A protein and the small-molecule ligand that binds it are described below.
Small molecule (SMILES): CC(=O)N[C@H]1[C@H](O[C@H]2[C@H](O)[C@@H](NC(C)=O)CO[C@@H]2CO)O[C@H](CO)[C@@H](O[C@@H]2O[C@H](CO[C@H]3O[C@H](CO[C@H]4O[C@H](CO)[C@@H](O)[C@H](O)[C@@H]4O)[C@@H](O)[C@H](O[C@H]4O[C@H](CO)[C@@H](O)[C@H](O)[C@@H]4O)[C@@H]3O)[C@@H](O)[C@H](O[C@H]3O[C@H](CO)[C@@H](O)[C@H](O)[C@@H]3O[C@H]3O[C@H](CO)[C@@H](O)[C@H](O)[C@@H]3O[C@H]3O[C@H](CO)[C@@H](O)[C@H](O)[C@@H]3O)[C@@H]2O)[C@@H]1O

Sequence of chain 2.A:
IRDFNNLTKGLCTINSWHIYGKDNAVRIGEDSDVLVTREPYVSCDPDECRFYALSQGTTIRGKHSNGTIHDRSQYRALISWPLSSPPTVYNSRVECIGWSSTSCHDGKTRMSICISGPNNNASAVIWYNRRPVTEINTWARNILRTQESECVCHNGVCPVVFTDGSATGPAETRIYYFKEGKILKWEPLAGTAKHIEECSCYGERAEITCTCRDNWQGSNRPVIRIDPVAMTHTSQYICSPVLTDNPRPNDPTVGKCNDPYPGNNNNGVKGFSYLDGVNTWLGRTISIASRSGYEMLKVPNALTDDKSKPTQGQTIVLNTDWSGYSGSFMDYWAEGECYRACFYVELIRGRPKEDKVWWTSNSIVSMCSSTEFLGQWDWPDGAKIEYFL

Sequence of chain 3.A:
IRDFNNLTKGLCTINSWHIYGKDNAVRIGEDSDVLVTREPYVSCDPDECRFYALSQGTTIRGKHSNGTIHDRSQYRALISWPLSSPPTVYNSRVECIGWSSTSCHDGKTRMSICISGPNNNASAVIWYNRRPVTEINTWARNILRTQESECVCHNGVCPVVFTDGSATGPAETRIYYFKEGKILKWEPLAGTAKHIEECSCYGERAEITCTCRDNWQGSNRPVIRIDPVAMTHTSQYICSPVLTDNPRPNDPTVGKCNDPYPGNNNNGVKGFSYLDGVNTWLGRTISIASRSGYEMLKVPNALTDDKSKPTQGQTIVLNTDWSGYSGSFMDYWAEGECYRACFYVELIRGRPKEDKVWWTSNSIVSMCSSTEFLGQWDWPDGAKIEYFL

Binding-site contacts:
Ligand atom C5 contacts residue ASN121 of chain 3.A at 3.6 Å.
Ligand atom O5 contacts residue GLY375 of chain 2.A at 3.4 Å.
Ligand atom O4 contacts residue ARG248 of chain 2.A at 3.1 Å (salt-bridge).
Ligand atom C8 contacts residue ASN120 of chain 3.A at 3.7 Å.
Ligand atom O3 contacts residue GLY313 of chain 2.A at 3.0 Å (h-bond).
Ligand atom O5 contacts residue ARG284 of chain 2.A at 3.1 Å (salt-bridge).
Ligand atom C2 contacts residue ASN121 of chain 3.A at 2.5 Å.
Ligand atom O5 contacts residue GLN376 of chain 2.A at 3.4 Å (h-bond).
Ligand atom O2 contacts residue GLY313 of chain 2.A at 3.3 Å.
Ligand atom O2 contacts residue LEU297 of chain 2.A at 3.4 Å.
Ligand atom O6 contacts residue GLN376 of chain 2.A at 3.3 Å.
Ligand atom C6 contacts residue PRO310 of chain 2.A at 3.6 Å (hydrophobic).
Ligand atom O4 contacts residue GLU295 of chain 2.A at 2.8 Å (salt-bridge).
Ligand atom C6 contacts residue ILE286 of chain 2.A at 3.5 Å (hydrophobic).
Ligand atom O3 contacts residue ARG284 of chain 2.A at 3.0 Å (salt-bridge).
Ligand atom N2 contacts residue ASN121 of chain 3.A at 2.9 Å (h-bond).
Ligand atom C6 contacts residue ASP251 of chain 2.A at 3.5 Å.
Ligand atom C4 contacts residue GLU295 of chain 2.A at 3.6 Å.
Ligand atom O3 contacts residue GLU295 of chain 2.A at 2.6 Å (salt-bridge).
Ligand atom O6 contacts residue THR311 of chain 2.A at 3.5 Å (h-bond).
Ligand atom C6 contacts residue LEU374 of chain 2.A at 3.4 Å (hydrophobic).
Ligand atom O4 contacts residue GLY313 of chain 2.A at 3.6 Å.
Ligand atom C5 contacts residue ARG284 of chain 2.A at 3.6 Å.
Ligand atom O6 contacts residue ASP251 of chain 2.A at 2.6 Å (salt-bridge).
Ligand atom O6 contacts residue LYS309 of chain 2.A at 2.9 Å (salt-bridge).
Ligand atom O3 contacts residue GLN312 of chain 2.A at 3.3 Å.
Ligand atom C6 contacts residue THR311 of chain 2.A at 3.6 Å.
Ligand atom C7 contacts residue ASN121 of chain 3.A at 3.6 Å.
Ligand atom C1 contacts residue ASN121 of chain 3.A at 1.4 Å.
Ligand atom O6 contacts residue ILE286 of chain 2.A at 2.8 Å (h-bond).
Ligand atom O3 contacts residue ASN250 of chain 2.A at 2.8 Å (h-bond).
Ligand atom O5 contacts residue ASN121 of chain 3.A at 2.3 Å (h-bond).
Ligand atom O4 contacts residue ARG284 of chain 2.A at 3.6 Å.
Ligand atom O3 contacts residue ASP251 of chain 2.A at 2.9 Å (salt-bridge).
Ligand atom O7 contacts residue BGC1 of chain 3.E at 3.2 Å (h-bond).
Ligand atom O2 contacts residue ASN250 of chain 2.A at 3.1 Å (h-bond).
Ligand atom C3 contacts residue GLY313 of chain 2.A at 3.1 Å.
Ligand atom O4 contacts residue ILE288 of chain 2.A at 3.4 Å.
Ligand atom C3 contacts residue GLU295 of chain 2.A at 3.4 Å.
Ligand atom O5 contacts residue ASP251 of chain 2.A at 3.5 Å (salt-bridge).